This protein binds this small molecule.
Small molecule (SMILES): CC(=O)N[C@@H]1[C@@H](O)[C@H](O)[C@@H](CO)O[C@H]1O

Sequence of chain 1.E:
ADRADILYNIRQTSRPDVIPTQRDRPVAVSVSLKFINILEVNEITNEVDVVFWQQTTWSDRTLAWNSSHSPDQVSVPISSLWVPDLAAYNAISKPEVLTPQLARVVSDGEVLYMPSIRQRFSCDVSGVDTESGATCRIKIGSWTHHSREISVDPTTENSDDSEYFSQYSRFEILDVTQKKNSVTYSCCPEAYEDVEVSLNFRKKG

Binding-site contacts:
Ligand atom C5 contacts residue SER72 of chain 1.E at 3.7 Å.
Ligand atom C1 contacts residue SER72 of chain 1.E at 3.8 Å.
Ligand atom O5 contacts residue SER72 of chain 1.E at 3.3 Å (h-bond).
Ligand atom C7 contacts residue ASN70 of chain 1.E at 3.9 Å.
Ligand atom N2 contacts residue ASN70 of chain 1.E at 3.3 Å (h-bond).
Ligand atom O5 contacts residue ASN70 of chain 1.E at 2.3 Å (h-bond).
Ligand atom C1 contacts residue ASN70 of chain 1.E at 1.4 Å.
Ligand atom O6 contacts residue SER72 of chain 1.E at 4.4 Å.
Ligand atom C6 contacts residue HIS73 of chain 1.E at 4.4 Å.
Ligand atom C4 contacts residue ASN70 of chain 1.E at 4.0 Å.
Ligand atom C2 contacts residue ASN70 of chain 1.E at 2.5 Å.
Ligand atom C6 contacts residue SER72 of chain 1.E at 3.7 Å.
Ligand atom O7 contacts residue ASN70 of chain 1.E at 3.9 Å.
Ligand atom C3 contacts residue ASN70 of chain 1.E at 3.8 Å.
Ligand atom C5 contacts residue ASN70 of chain 1.E at 3.6 Å.